This protein binds this small molecule.
Small molecule (SMILES): CO[C@H]1O[C@H](CO)[C@@H](O)[C@H](O)[C@@H]1O[C@H]1O[C@H](CO)[C@@H](O)[C@H](O)[C@@H]1O

Sequence of chain 1.A:
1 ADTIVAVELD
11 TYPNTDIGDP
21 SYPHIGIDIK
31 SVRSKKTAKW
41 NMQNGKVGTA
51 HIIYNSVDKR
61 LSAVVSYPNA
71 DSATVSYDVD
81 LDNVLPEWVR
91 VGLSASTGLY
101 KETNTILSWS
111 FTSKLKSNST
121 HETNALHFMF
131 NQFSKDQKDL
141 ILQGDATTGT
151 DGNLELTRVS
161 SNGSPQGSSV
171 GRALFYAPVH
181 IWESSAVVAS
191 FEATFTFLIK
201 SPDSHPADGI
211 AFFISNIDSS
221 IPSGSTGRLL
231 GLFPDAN

Binding-site contacts:
Ligand atom O6 contacts residue TYR12 of chain 1.A at 3.0 Å (h-bond).
Ligand atom C5 contacts residue LEU99 of chain 1.A at 4.1 Å (hydrophobic).
Ligand atom O3 contacts residue GLY227 of chain 1.A at 3.6 Å.
Ligand atom O4 contacts residue GLY227 of chain 1.A at 4.0 Å.
Ligand atom O6 contacts residue GLY98 of chain 1.A at 3.3 Å.
Ligand atom C4 contacts residue ASN14 of chain 1.A at 4.0 Å.
Ligand atom O1 contacts residue LEU99 of chain 1.A at 3.7 Å.
Ligand atom O4 contacts residue TYR12 of chain 1.A at 3.5 Å.
Ligand atom O2 contacts residue GLY98 of chain 1.A at 3.5 Å.
Ligand atom C5 contacts residue TYR12 of chain 1.A at 3.8 Å (hydrophobic).
Ligand atom C5 contacts residue TYR12 of chain 1.A at 3.7 Å (hydrophobic).
Ligand atom C7 contacts residue TYR100 of chain 1.A at 3.1 Å (hydrophobic).
Ligand atom O4 contacts residue ARG228 of chain 1.A at 3.3 Å (salt-bridge).
Ligand atom C6 contacts residue ASP208 of chain 1.A at 3.7 Å.
Ligand atom C3 contacts residue ASN14 of chain 1.A at 4.0 Å.
Ligand atom C1 contacts residue LEU99 of chain 1.A at 3.9 Å (hydrophobic).
Ligand atom C6 contacts residue ALA207 of chain 1.A at 3.9 Å (hydrophobic).
Ligand atom O6 contacts residue ASP208 of chain 1.A at 2.9 Å (salt-bridge).
Ligand atom O4 contacts residue ASP208 of chain 1.A at 2.5 Å (salt-bridge).
Ligand atom C6 contacts residue LEU99 of chain 1.A at 3.9 Å (hydrophobic).
Ligand atom O6 contacts residue TYR100 of chain 1.A at 3.1 Å (h-bond).
Ligand atom C4 contacts residue ARG228 of chain 1.A at 3.7 Å.
Ligand atom O2 contacts residue GLY227 of chain 1.A at 3.9 Å.
Ligand atom C4 contacts residue GLY227 of chain 1.A at 4.0 Å.
Ligand atom O1 contacts residue TYR12 of chain 1.A at 3.7 Å.
Ligand atom O2 contacts residue LEU99 of chain 1.A at 3.7 Å.
Ligand atom O4 contacts residue ASN14 of chain 1.A at 3.1 Å (h-bond).
Ligand atom O6 contacts residue ALA207 of chain 1.A at 3.6 Å.
Ligand atom C6 contacts residue TYR12 of chain 1.A at 3.7 Å (hydrophobic).
Ligand atom C3 contacts residue ARG228 of chain 1.A at 3.8 Å.
Ligand atom C4 contacts residue ASP208 of chain 1.A at 3.4 Å.
Ligand atom C6 contacts residue TYR12 of chain 1.A at 3.8 Å (hydrophobic).
Ligand atom O6 contacts residue LEU99 of chain 1.A at 3.0 Å (h-bond).
Ligand atom C6 contacts residue TYR100 of chain 1.A at 3.9 Å (hydrophobic).
Ligand atom C1 contacts residue TYR12 of chain 1.A at 3.5 Å (hydrophobic).
Ligand atom O5 contacts residue TYR12 of chain 1.A at 2.8 Å (h-bond).
Ligand atom O3 contacts residue ARG228 of chain 1.A at 2.8 Å (salt-bridge).
Ligand atom O5 contacts residue LEU99 of chain 1.A at 3.2 Å (h-bond).
Ligand atom C7 contacts residue LEU99 of chain 1.A at 3.3 Å (hydrophobic).
Ligand atom C7 contacts residue TYR12 of chain 1.A at 3.4 Å (hydrophobic).